Sequence of chain 1.A:
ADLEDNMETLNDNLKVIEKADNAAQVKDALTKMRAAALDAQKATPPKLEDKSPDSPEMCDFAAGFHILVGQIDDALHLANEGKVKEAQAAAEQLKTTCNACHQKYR

This small molecule binds to this protein.
Small molecule (SMILES): CC(=O)Nc1cc2cccnc2c2ncccc12

Binding-site contacts:
Ligand atom CAA contacts residue CYS59 of chain 2.A at 1.8 Å (hydrophobic).
Ligand atom NAJ contacts residue LYS42 of chain 2.A at 3.7 Å.
Ligand atom NAK contacts residue HIS77 of chain 1.A at 2.8 Å (h-bond).
Ligand atom NAJ contacts residue HIS77 of chain 1.A at 2.8 Å (h-bond).
Ligand atom NAL contacts residue CYS59 of chain 2.A at 3.6 Å (h-bond).
Ligand atom NAL contacts residue PRO53 of chain 2.A at 3.3 Å (h-bond).
Ligand atom CAI contacts residue PRO53 of chain 2.A at 3.9 Å (hydrophobic).
Ligand atom CAP contacts residue PRO53 of chain 2.A at 3.9 Å (hydrophobic).
Ligand atom CAF contacts residue ASP73 of chain 1.A at 3.3 Å.
Ligand atom CAM contacts residue CYS59 of chain 2.A at 2.6 Å (hydrophobic).
Ligand atom CAE contacts residue HIS77 of chain 1.A at 3.4 Å.
Ligand atom CAQ contacts residue NI1 of chain 2.E at 2.9 Å.
Ligand atom CAM contacts residue PRO53 of chain 2.A at 3.6 Å (hydrophobic).
Ligand atom CAE contacts residue LYS42 of chain 2.A at 3.1 Å.
Ligand atom OAB contacts residue PRO53 of chain 2.A at 4.0 Å.
Ligand atom CAC contacts residue ALA43 of chain 2.A at 3.5 Å (hydrophobic).
Ligand atom CAE contacts residue GLN41 of chain 2.A at 3.7 Å.
Ligand atom CAC contacts residue MET58 of chain 2.A at 3.6 Å (hydrophobic).
Ligand atom CAE contacts residue NI1 of chain 2.E at 3.1 Å.
Ligand atom CAR contacts residue NI1 of chain 2.E at 2.9 Å.
Ligand atom CAI contacts residue ALA62 of chain 2.A at 3.8 Å (hydrophobic).
Ligand atom CAF contacts residue HIS77 of chain 1.A at 3.1 Å.
Ligand atom OAB contacts residue ALA62 of chain 2.A at 3.5 Å.
Ligand atom NAK contacts residue NI1 of chain 2.E at 2.1 Å (h-bond).
Ligand atom OAB contacts residue CYS59 of chain 2.A at 2.6 Å.
Ligand atom CAQ contacts residue HIS77 of chain 1.A at 3.4 Å.
Ligand atom CAF contacts residue NI1 of chain 2.E at 3.1 Å.
Ligand atom CAN contacts residue PRO53 of chain 2.A at 3.4 Å (hydrophobic).
Ligand atom CAE contacts residue MET58 of chain 2.A at 3.8 Å (hydrophobic).
Ligand atom CAI contacts residue MET58 of chain 2.A at 3.7 Å (hydrophobic).
Ligand atom CAD contacts residue ASP74 of chain 1.A at 3.6 Å.
Ligand atom CAH contacts residue ASP74 of chain 1.A at 3.5 Å.
Ligand atom CAR contacts residue HIS77 of chain 1.A at 3.4 Å.
Ligand atom NAJ contacts residue NI1 of chain 2.E at 2.1 Å (h-bond).
Ligand atom CAG contacts residue GLN41 of chain 2.A at 3.8 Å.
Ligand atom CAG contacts residue MET58 of chain 2.A at 3.8 Å (hydrophobic).
Ligand atom CAE contacts residue ALA43 of chain 2.A at 3.8 Å (hydrophobic).
Ligand atom CAD contacts residue ASP73 of chain 1.A at 3.3 Å.
Ligand atom CAC contacts residue GLN41 of chain 2.A at 3.4 Å.
Ligand atom OAB contacts residue MET58 of chain 2.A at 3.2 Å (h-bond).

Sequence of chain 2.A:
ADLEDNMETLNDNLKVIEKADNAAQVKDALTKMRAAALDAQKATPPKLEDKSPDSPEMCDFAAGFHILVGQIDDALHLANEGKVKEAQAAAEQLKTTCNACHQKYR